Sequence of chain 6.A:
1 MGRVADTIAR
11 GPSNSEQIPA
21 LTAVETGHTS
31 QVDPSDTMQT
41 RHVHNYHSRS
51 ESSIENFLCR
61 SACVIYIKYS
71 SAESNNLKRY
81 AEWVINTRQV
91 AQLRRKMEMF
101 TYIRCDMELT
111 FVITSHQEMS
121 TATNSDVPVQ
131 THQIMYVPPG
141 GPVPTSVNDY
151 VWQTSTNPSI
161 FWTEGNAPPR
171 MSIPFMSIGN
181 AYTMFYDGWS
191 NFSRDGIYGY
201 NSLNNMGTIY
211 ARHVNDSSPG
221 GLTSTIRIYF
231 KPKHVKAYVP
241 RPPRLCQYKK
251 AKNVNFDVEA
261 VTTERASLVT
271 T

The protein below binds the small molecule below.
Small molecule (SMILES): CCCOc1ccc2cc(S(=O)(=O)Nc3ccc(C(=O)O)cc3)ccc2c1

Sequence of chain 49.A:
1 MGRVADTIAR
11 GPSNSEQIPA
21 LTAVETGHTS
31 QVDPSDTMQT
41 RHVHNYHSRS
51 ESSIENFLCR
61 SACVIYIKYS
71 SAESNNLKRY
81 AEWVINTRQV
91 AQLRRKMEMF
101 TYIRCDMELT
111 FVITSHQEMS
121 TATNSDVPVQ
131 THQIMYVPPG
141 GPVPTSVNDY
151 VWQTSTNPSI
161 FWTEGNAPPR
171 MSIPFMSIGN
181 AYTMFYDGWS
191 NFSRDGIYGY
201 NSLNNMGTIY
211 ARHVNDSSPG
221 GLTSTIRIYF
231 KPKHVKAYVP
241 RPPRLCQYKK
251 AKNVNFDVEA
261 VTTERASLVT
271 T

Binding-site contacts:
Ligand atom O5 contacts residue TRP152 of chain 6.A at 3.5 Å (h-bond).
Ligand atom C4 contacts residue ASN148 of chain 6.A at 3.3 Å.
Ligand atom C8 contacts residue ASP234 of chain 49.C at 3.3 Å.
Ligand atom C2 contacts residue TYR66 of chain 49.A at 3.8 Å (hydrophobic).
Ligand atom C3 contacts residue ASP149 of chain 6.A at 3.5 Å.
Ligand atom O5 contacts residue TYR229 of chain 49.A at 3.8 Å.
Ligand atom O1 contacts residue GLN233 of chain 49.C at 3.5 Å (h-bond).
Ligand atom N1 contacts residue GLN153 of chain 6.A at 2.7 Å (h-bond).
Ligand atom C16 contacts residue THR235 of chain 49.C at 3.8 Å.
Ligand atom C20 contacts residue ARG227 of chain 49.A at 3.6 Å.
Ligand atom C10 contacts residue ASP234 of chain 49.C at 3.8 Å.
Ligand atom O2 contacts residue ASP234 of chain 49.C at 3.7 Å.
Ligand atom N1 contacts residue GLN233 of chain 49.C at 3.3 Å (h-bond).
Ligand atom C3 contacts residue ASN148 of chain 6.A at 3.5 Å.
Ligand atom C13 contacts residue TYR66 of chain 49.A at 3.4 Å (hydrophobic).
Ligand atom O2 contacts residue THR235 of chain 49.C at 3.0 Å.
Ligand atom O2 contacts residue GLN233 of chain 49.C at 3.0 Å.
Ligand atom C7 contacts residue THR235 of chain 49.C at 3.8 Å.
Ligand atom O1 contacts residue ASP149 of chain 6.A at 3.6 Å.
Ligand atom C8 contacts residue ASN148 of chain 6.A at 3.3 Å.
Ligand atom C9 contacts residue ASP234 of chain 49.C at 3.6 Å.
Ligand atom C4 contacts residue ASP149 of chain 6.A at 3.5 Å.
Ligand atom C6 contacts residue GLN153 of chain 6.A at 3.2 Å.
Ligand atom O5 contacts residue ARG212 of chain 6.A at 3.3 Å (salt-bridge).
Ligand atom O2 contacts residue PHE236 of chain 49.C at 3.4 Å (h-bond).
Ligand atom S1 contacts residue GLN233 of chain 49.C at 3.7 Å.
Ligand atom C16 contacts residue PHE236 of chain 49.C at 3.7 Å (hydrophobic).
Ligand atom N1 contacts residue PHE236 of chain 49.C at 3.6 Å.
Ligand atom O1 contacts residue TYR150 of chain 6.A at 3.0 Å.
Ligand atom C6 contacts residue PHE236 of chain 49.C at 3.5 Å (hydrophobic).
Ligand atom C10 contacts residue ASN148 of chain 6.A at 3.7 Å.
Ligand atom C14 contacts residue TYR66 of chain 49.A at 3.4 Å (hydrophobic).
Ligand atom O5 contacts residue ARG227 of chain 49.A at 3.5 Å (salt-bridge).
Ligand atom C1 contacts residue GLN153 of chain 6.A at 3.4 Å.
Ligand atom O4 contacts residue ARG227 of chain 49.A at 3.3 Å (salt-bridge).
Ligand atom C20 contacts residue ARG212 of chain 6.A at 3.4 Å.
Ligand atom C5 contacts residue GLN153 of chain 6.A at 3.2 Å.
Ligand atom C15 contacts residue TYR66 of chain 49.A at 3.4 Å (hydrophobic).
Ligand atom C9 contacts residue ASN148 of chain 6.A at 3.7 Å.
Ligand atom O4 contacts residue ARG212 of chain 6.A at 2.8 Å (salt-bridge).

Sequence of chain 49.C:
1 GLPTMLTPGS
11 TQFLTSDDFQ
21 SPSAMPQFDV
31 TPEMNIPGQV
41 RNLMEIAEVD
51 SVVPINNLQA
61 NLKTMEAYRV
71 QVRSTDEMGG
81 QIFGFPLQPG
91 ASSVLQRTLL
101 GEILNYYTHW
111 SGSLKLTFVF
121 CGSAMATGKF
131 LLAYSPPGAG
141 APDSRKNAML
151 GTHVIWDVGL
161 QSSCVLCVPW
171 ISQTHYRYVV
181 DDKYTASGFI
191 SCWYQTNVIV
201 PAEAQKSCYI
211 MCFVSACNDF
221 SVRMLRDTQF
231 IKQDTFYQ